Sequence of chain 1.A:
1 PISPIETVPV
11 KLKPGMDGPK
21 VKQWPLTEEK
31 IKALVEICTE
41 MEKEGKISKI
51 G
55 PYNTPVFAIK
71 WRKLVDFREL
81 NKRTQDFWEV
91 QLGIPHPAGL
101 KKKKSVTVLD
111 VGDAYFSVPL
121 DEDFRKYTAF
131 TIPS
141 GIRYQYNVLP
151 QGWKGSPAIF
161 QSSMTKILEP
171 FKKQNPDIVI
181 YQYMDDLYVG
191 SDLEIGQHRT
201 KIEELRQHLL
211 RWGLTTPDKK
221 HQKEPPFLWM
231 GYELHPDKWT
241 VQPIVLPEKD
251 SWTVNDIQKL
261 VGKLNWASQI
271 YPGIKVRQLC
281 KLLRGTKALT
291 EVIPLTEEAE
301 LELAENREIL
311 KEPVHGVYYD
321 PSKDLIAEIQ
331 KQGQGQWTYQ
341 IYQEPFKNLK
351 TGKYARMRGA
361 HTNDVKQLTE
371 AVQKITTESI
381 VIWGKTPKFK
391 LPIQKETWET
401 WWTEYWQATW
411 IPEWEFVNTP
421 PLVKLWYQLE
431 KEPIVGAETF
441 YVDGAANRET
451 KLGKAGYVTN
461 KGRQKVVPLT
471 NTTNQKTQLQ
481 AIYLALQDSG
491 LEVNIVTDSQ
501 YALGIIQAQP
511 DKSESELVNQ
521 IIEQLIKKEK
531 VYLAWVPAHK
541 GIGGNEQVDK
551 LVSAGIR

Sequence of chain 1.B:
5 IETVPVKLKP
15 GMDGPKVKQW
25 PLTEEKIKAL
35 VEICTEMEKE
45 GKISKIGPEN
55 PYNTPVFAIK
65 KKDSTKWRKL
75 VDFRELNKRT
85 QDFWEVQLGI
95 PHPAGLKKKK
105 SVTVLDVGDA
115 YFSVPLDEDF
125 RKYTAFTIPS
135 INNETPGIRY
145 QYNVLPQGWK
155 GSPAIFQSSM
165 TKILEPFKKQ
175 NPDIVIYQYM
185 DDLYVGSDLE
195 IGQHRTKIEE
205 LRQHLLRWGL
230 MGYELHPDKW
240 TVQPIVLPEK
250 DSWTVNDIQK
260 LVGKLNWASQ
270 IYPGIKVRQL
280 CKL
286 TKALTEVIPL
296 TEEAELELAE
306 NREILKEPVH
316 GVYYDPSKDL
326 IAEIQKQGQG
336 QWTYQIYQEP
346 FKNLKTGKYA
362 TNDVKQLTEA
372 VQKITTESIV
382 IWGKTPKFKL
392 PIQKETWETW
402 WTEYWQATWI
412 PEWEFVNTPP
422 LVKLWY

Binding-site contacts:
Ligand atom BR contacts residue LEU234 of chain 1.A at 3.6 Å.
Ligand atom O22 contacts residue TYR188 of chain 1.A at 3.8 Å.
Ligand atom C7 contacts residue HIS235 of chain 1.A at 3.5 Å.
Ligand atom C12 contacts residue VAL179 of chain 1.A at 3.5 Å (hydrophobic).
Ligand atom C7 contacts residue TYR318 of chain 1.A at 3.4 Å (hydrophobic).
Ligand atom C19 contacts residue TYR181 of chain 1.A at 3.8 Å (hydrophobic).
Ligand atom C23 contacts residue TYR188 of chain 1.A at 3.6 Å (hydrophobic).
Ligand atom C9 contacts residue LYS101 of chain 1.A at 3.7 Å.
Ligand atom F contacts residue PRO95 of chain 1.A at 3.6 Å.
Ligand atom C6 contacts residue TYR318 of chain 1.A at 3.7 Å (hydrophobic).
Ligand atom C16 contacts residue LEU100 of chain 1.A at 3.6 Å (hydrophobic).
Ligand atom C26 contacts residue PHE227 of chain 1.A at 3.5 Å (hydrophobic).
Ligand atom C7 contacts residue PRO236 of chain 1.A at 3.9 Å (hydrophobic).
Ligand atom C26 contacts residue TYR188 of chain 1.A at 3.9 Å (hydrophobic).
Ligand atom C13 contacts residue LEU100 of chain 1.A at 3.7 Å (hydrophobic).
Ligand atom O10 contacts residue LEU100 of chain 1.A at 3.9 Å.
Ligand atom C14 contacts residue TYR181 of chain 1.A at 3.5 Å (hydrophobic).
Ligand atom O24 contacts residue TYR188 of chain 1.A at 3.4 Å.
Ligand atom BR contacts residue VAL106 of chain 1.A at 3.5 Å.
Ligand atom N8 contacts residue LEU100 of chain 1.A at 3.6 Å.
Ligand atom F contacts residue GLU138 of chain 1.B at 3.3 Å.
Ligand atom C6 contacts residue LYS103 of chain 1.A at 3.7 Å.
Ligand atom N8 contacts residue LYS101 of chain 1.A at 2.9 Å (salt-bridge).
Ligand atom C6 contacts residue LYS101 of chain 1.A at 3.5 Å.
Ligand atom BR contacts residue PRO225 of chain 1.A at 3.9 Å.
Ligand atom C25 contacts residue TRP229 of chain 1.A at 3.8 Å (hydrophobic).
Ligand atom C5 contacts residue LYS101 of chain 1.A at 3.6 Å.
Ligand atom C18 contacts residue TRP229 of chain 1.A at 3.8 Å (hydrophobic).
Ligand atom C18 contacts residue TYR181 of chain 1.A at 3.5 Å (hydrophobic).
Ligand atom C19 contacts residue TRP229 of chain 1.A at 3.8 Å (hydrophobic).
Ligand atom F contacts residue LEU100 of chain 1.A at 3.5 Å.
Ligand atom O10 contacts residue LYS101 of chain 1.A at 3.3 Å (salt-bridge).
Ligand atom C3 contacts residue VAL106 of chain 1.A at 3.9 Å (hydrophobic).
Ligand atom C13 contacts residue GLU138 of chain 1.B at 3.8 Å.
Ligand atom C9 contacts residue LEU100 of chain 1.A at 3.9 Å (hydrophobic).
Ligand atom C15 contacts residue TYR181 of chain 1.A at 3.4 Å (hydrophobic).
Ligand atom C25 contacts residue TYR188 of chain 1.A at 3.7 Å (hydrophobic).
Ligand atom BR contacts residue HIS235 of chain 1.A at 3.8 Å.
Ligand atom C16 contacts residue TYR181 of chain 1.A at 3.4 Å (hydrophobic).
Ligand atom F contacts residue TYR181 of chain 1.A at 3.5 Å.

This small molecule binds to this protein.
Small molecule (SMILES): CCC(=O)c1ccc(F)c([C@@H]2C[C@@H]2NC(=O)Nc2ccc(Br)cn2)c1O